Sequence of chain 53.E:
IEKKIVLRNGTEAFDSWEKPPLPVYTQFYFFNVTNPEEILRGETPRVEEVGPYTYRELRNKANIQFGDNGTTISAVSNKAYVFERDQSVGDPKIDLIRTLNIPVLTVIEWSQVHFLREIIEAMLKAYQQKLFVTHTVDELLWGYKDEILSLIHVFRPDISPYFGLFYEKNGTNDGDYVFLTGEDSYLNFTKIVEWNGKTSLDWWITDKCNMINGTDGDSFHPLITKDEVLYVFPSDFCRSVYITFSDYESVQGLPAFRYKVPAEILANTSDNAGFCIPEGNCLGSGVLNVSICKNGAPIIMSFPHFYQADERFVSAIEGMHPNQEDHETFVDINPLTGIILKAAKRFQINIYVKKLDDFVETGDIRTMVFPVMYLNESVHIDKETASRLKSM

Binding-site contacts:
Ligand atom C4 contacts residue ASN21 of chain 53.E at 3.8 Å.
Ligand atom O7 contacts residue ASN21 of chain 53.E at 4.0 Å.
Ligand atom C7 contacts residue ASN21 of chain 53.E at 4.0 Å.
Ligand atom C3 contacts residue ASN21 of chain 53.E at 3.7 Å.
Ligand atom C2 contacts residue ASN21 of chain 53.E at 2.5 Å.
Ligand atom C6 contacts residue ASN21 of chain 53.E at 3.3 Å.
Ligand atom C5 contacts residue ASN21 of chain 53.E at 3.3 Å.
Ligand atom C1 contacts residue ASN21 of chain 53.E at 1.4 Å.
Ligand atom O5 contacts residue ASN21 of chain 53.E at 2.5 Å (h-bond).
Ligand atom N2 contacts residue ASN21 of chain 53.E at 3.3 Å (h-bond).
Ligand atom O6 contacts residue ASN21 of chain 53.E at 4.3 Å.

This small molecule binds to this protein.
Small molecule (SMILES): CC(=O)N[C@@H]1[C@@H](O)[C@H](O)[C@@H](CO)O[C@H]1O